Sequence of chain 2.A:
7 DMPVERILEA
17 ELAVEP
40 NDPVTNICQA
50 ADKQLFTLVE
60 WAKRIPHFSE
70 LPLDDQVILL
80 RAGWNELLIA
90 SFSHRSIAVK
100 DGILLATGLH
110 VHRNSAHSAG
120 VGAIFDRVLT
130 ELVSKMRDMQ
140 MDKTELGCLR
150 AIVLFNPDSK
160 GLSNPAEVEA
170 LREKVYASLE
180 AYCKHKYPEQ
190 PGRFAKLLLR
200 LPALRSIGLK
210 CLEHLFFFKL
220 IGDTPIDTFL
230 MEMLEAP

Binding-site contacts:
Ligand atom O4 contacts residue ILE88 of chain 2.A at 3.5 Å.
Ligand atom C17 contacts residue PHE91 of chain 2.A at 3.8 Å (hydrophobic).
Ligand atom C17 contacts residue ALA50 of chain 2.A at 3.9 Å (hydrophobic).
Ligand atom C12 contacts residue LEU214 of chain 2.A at 3.9 Å (hydrophobic).
Ligand atom C12 contacts residue ILE46 of chain 2.A at 3.7 Å (hydrophobic).
Ligand atom C8 contacts residue ILE46 of chain 2.A at 3.7 Å (hydrophobic).
Ligand atom C14 contacts residue TRP83 of chain 2.A at 3.7 Å (hydrophobic).
Ligand atom C20 contacts residue PHE91 of chain 2.A at 3.5 Å (hydrophobic).
Ligand atom C5 contacts residue HIS213 of chain 2.A at 3.8 Å.
Ligand atom C20 contacts residue LEU104 of chain 2.A at 3.8 Å (hydrophobic).
Ligand atom C19 contacts residue PHE91 of chain 2.A at 3.4 Å (hydrophobic).
Ligand atom C21 contacts residue ILE46 of chain 2.A at 3.5 Å (hydrophobic).
Ligand atom C11 contacts residue ILE46 of chain 2.A at 3.8 Å (hydrophobic).
Ligand atom C9 contacts residue ILE46 of chain 2.A at 3.8 Å (hydrophobic).
Ligand atom C15 contacts residue ILE88 of chain 2.A at 3.8 Å (hydrophobic).
Ligand atom O2 contacts residue ALA105 of chain 2.A at 3.0 Å (h-bond).
Ligand atom O1 contacts residue PHE91 of chain 2.A at 3.5 Å.
Ligand atom C14 contacts residue ASN84 of chain 2.A at 3.4 Å.
Ligand atom O1 contacts residue ALA105 of chain 2.A at 3.9 Å.
Ligand atom C22 contacts residue ARG94 of chain 2.A at 3.7 Å.
Ligand atom C11 contacts residue LEU214 of chain 2.A at 3.9 Å (hydrophobic).
Ligand atom C10 contacts residue ILE46 of chain 2.A at 3.8 Å (hydrophobic).
Ligand atom O2 contacts residue ARG94 of chain 2.A at 3.5 Å (salt-bridge).
Ligand atom C17 contacts residue LEU87 of chain 2.A at 3.8 Å (hydrophobic).
Ligand atom C1 contacts residue VAL127 of chain 2.A at 3.9 Å (hydrophobic).
Ligand atom C5 contacts residue PHE217 of chain 2.A at 3.8 Å (hydrophobic).
Ligand atom C7 contacts residue ILE46 of chain 2.A at 3.6 Å (hydrophobic).
Ligand atom C16 contacts residue PHE91 of chain 2.A at 3.6 Å (hydrophobic).
Ligand atom C1 contacts residue CYS210 of chain 2.A at 3.4 Å (hydrophobic).
Ligand atom C22 contacts residue PHE91 of chain 2.A at 3.8 Å (hydrophobic).
Ligand atom O2 contacts residue LEU104 of chain 2.A at 3.5 Å.
Ligand atom O4 contacts residue PHE91 of chain 2.A at 3.5 Å.
Ligand atom C6 contacts residue VAL43 of chain 2.A at 3.9 Å (hydrophobic).
Ligand atom O1 contacts residue GLN53 of chain 2.A at 3.4 Å.
Ligand atom O3 contacts residue ALA50 of chain 2.A at 3.2 Å.
Ligand atom O2 contacts residue ALA49 of chain 2.A at 3.3 Å.
Ligand atom C21 contacts residue PHE91 of chain 2.A at 3.5 Å (hydrophobic).
Ligand atom O1 contacts residue ARG94 of chain 2.A at 3.0 Å (salt-bridge).
Ligand atom C15 contacts residue ASN84 of chain 2.A at 3.1 Å.
Ligand atom C18 contacts residue PHE91 of chain 2.A at 3.6 Å (hydrophobic).

This protein binds this small molecule.
Small molecule (SMILES): CC1(C)CC(C)(C)c2cc(C3(c4ccc(C(=O)O)cc4)OCCO3)ccc21